The small molecule below binds the protein below.
Small molecule (SMILES): CC(=O)N[C@@H]1[C@@H](O)[C@H](O)[C@@H](CO)O[C@H]1O

Sequence of chain 1.C:
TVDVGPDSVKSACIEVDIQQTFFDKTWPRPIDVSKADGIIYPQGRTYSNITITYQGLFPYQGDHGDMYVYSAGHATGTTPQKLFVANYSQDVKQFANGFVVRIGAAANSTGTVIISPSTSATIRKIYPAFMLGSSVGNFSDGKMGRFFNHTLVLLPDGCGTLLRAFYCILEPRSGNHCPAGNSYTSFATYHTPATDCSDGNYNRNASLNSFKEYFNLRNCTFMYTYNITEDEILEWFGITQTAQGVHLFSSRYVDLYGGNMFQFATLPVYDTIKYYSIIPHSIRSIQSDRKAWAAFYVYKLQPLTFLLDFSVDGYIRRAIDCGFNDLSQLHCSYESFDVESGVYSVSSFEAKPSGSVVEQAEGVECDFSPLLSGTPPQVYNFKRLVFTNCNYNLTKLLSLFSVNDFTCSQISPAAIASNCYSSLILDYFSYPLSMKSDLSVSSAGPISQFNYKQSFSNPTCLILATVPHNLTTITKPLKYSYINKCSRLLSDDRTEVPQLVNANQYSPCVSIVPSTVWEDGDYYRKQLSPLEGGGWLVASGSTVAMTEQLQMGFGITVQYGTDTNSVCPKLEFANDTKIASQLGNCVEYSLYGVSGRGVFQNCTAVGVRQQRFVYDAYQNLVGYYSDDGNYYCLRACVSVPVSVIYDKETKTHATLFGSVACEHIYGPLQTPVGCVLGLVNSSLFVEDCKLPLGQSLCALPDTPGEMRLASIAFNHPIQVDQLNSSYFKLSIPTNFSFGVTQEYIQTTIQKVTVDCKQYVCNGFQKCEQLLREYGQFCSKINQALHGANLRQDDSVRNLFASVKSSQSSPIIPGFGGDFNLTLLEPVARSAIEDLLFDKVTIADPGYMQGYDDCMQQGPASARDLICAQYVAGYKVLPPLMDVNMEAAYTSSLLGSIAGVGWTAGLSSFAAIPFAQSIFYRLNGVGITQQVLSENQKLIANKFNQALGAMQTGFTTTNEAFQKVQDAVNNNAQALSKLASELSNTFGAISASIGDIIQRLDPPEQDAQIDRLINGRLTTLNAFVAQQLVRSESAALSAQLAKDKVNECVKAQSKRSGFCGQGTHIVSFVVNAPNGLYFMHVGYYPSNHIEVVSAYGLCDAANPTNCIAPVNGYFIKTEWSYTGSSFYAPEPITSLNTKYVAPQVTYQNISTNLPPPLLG

Binding-site contacts:
Ligand atom C8 contacts residue THR798 of chain 1.C at 4.2 Å.
Ligand atom N2 contacts residue ASN799 of chain 1.C at 2.8 Å (h-bond).
Ligand atom C1 contacts residue ASN799 of chain 1.C at 1.4 Å.
Ligand atom O5 contacts residue ASN799 of chain 1.C at 2.4 Å (h-bond).
Ligand atom C2 contacts residue ASN799 of chain 1.C at 2.5 Å.
Ligand atom C5 contacts residue ASN799 of chain 1.C at 3.7 Å.
Ligand atom C3 contacts residue ASN799 of chain 1.C at 3.8 Å.
Ligand atom C7 contacts residue ASN799 of chain 1.C at 3.2 Å.
Ligand atom C8 contacts residue ASN799 of chain 1.C at 4.3 Å.
Ligand atom O7 contacts residue ASN1159 of chain 1.C at 3.7 Å.
Ligand atom O7 contacts residue ASN799 of chain 1.C at 3.4 Å (h-bond).
Ligand atom C4 contacts residue ASN799 of chain 1.C at 4.2 Å.
Ligand atom C1 contacts residue ASN1159 of chain 1.C at 4.4 Å.